A protein and the small-molecule ligand that binds it are described below.
Small molecule (SMILES): Cc1cn([C@H]2C[C@H](O)[C@@H](CO)O2)c(=O)nc1N

Sequence of chain 1.A:
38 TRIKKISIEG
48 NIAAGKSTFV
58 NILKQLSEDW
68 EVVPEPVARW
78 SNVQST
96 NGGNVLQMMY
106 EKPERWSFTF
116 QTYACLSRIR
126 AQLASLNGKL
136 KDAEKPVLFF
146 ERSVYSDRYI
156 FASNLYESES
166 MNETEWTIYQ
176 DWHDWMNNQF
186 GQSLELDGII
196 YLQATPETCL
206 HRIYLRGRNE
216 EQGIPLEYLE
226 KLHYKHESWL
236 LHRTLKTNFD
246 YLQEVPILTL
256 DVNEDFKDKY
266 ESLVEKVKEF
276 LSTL

Binding-site contacts:
Ligand atom O3' contacts residue GLU216 of chain 1.A at 2.6 Å (salt-bridge).
Ligand atom N4 contacts residue GLN116 of chain 1.A at 2.9 Å (h-bond).
Ligand atom N3 contacts residue PHE156 of chain 1.A at 3.4 Å.
Ligand atom O3' contacts residue TYR105 of chain 1.A at 2.7 Å (h-bond).
Ligand atom C5A contacts residue ASP152 of chain 1.A at 3.1 Å.
Ligand atom O2 contacts residue MET104 of chain 1.A at 3.0 Å.
Ligand atom O3' contacts residue ILE49 of chain 1.A at 3.9 Å.
Ligand atom C4 contacts residue GLN116 of chain 1.A at 3.7 Å.
Ligand atom O5' contacts residue TRP77 of chain 1.A at 3.9 Å.
Ligand atom C4' contacts residue LEU101 of chain 1.A at 3.9 Å (hydrophobic).
Ligand atom O4' contacts residue TRP77 of chain 1.A at 3.8 Å.
Ligand atom O4' contacts residue LEU101 of chain 1.A at 3.5 Å.
Ligand atom C5' contacts residue TRP77 of chain 1.A at 3.8 Å (hydrophobic).
Ligand atom N3 contacts residue PHE115 of chain 1.A at 3.4 Å.
Ligand atom O2 contacts residue GLN116 of chain 1.A at 3.7 Å.
Ligand atom N4 contacts residue ASP152 of chain 1.A at 3.0 Å (salt-bridge).
Ligand atom C3' contacts residue GLU216 of chain 1.A at 3.3 Å.
Ligand atom C4' contacts residue GLU216 of chain 1.A at 3.8 Å.
Ligand atom C5' contacts residue GLU72 of chain 1.A at 3.6 Å.
Ligand atom C1' contacts residue TYR105 of chain 1.A at 3.7 Å (hydrophobic).
Ligand atom N3 contacts residue GLN116 of chain 1.A at 2.9 Å (h-bond).
Ligand atom N1 contacts residue PHE156 of chain 1.A at 3.9 Å.
Ligand atom O2 contacts residue PHE156 of chain 1.A at 3.8 Å.
Ligand atom C3' contacts residue TYR105 of chain 1.A at 3.6 Å (hydrophobic).
Ligand atom C5A contacts residue ARG123 of chain 1.A at 3.1 Å.
Ligand atom C5' contacts residue ARG213 of chain 1.A at 3.8 Å.
Ligand atom C2 contacts residue PHE115 of chain 1.A at 3.4 Å (hydrophobic).
Ligand atom N4 contacts residue PHE156 of chain 1.A at 3.5 Å.
Ligand atom C6 contacts residue TRP77 of chain 1.A at 3.8 Å (hydrophobic).
Ligand atom C5A contacts residue GLU72 of chain 1.A at 3.4 Å.
Ligand atom C2 contacts residue GLN116 of chain 1.A at 3.8 Å.
Ligand atom O5' contacts residue ARG147 of chain 1.A at 3.3 Å (salt-bridge).
Ligand atom C4 contacts residue PHE156 of chain 1.A at 3.5 Å (hydrophobic).
Ligand atom N1 contacts residue PHE115 of chain 1.A at 3.9 Å.
Ligand atom O5' contacts residue GLU72 of chain 1.A at 2.7 Å (salt-bridge).
Ligand atom C5A contacts residue TRP77 of chain 1.A at 3.7 Å (hydrophobic).
Ligand atom C2' contacts residue TYR105 of chain 1.A at 3.5 Å (hydrophobic).
Ligand atom C2 contacts residue PHE156 of chain 1.A at 3.5 Å (hydrophobic).
Ligand atom C2' contacts residue ILE49 of chain 1.A at 3.6 Å (hydrophobic).
Ligand atom O2 contacts residue PHE115 of chain 1.A at 3.6 Å.